The protein below binds the small molecule below.
Small molecule (SMILES): CC(=O)N[C@H]1[C@H](O[C@H]2[C@H](O)[C@@H](NC(C)=O)CO[C@@H]2CO)O[C@H](CO)[C@@H](O)[C@@H]1O

Binding-site contacts:
Ligand atom C3 contacts residue ASN532 of chain 1.B at 3.9 Å.
Ligand atom O5 contacts residue GLN510 of chain 1.B at 3.1 Å (h-bond).
Ligand atom O5 contacts residue ASN532 of chain 1.B at 2.4 Å (h-bond).
Ligand atom O7 contacts residue ASN532 of chain 1.B at 3.4 Å (h-bond).
Ligand atom C7 contacts residue ASN532 of chain 1.B at 3.5 Å.
Ligand atom N2 contacts residue ASN532 of chain 1.B at 3.1 Å (h-bond).
Ligand atom O6 contacts residue ASN532 of chain 1.B at 4.4 Å.
Ligand atom C6 contacts residue GLN510 of chain 1.B at 3.7 Å.
Ligand atom C4 contacts residue GLN510 of chain 1.B at 4.0 Å.
Ligand atom C5 contacts residue GLN510 of chain 1.B at 3.8 Å.
Ligand atom C5 contacts residue ASN532 of chain 1.B at 3.7 Å.
Ligand atom C1 contacts residue ASN532 of chain 1.B at 1.5 Å.
Ligand atom C2 contacts residue ASN532 of chain 1.B at 2.6 Å.
Ligand atom C1 contacts residue GLN510 of chain 1.B at 3.9 Å.
Ligand atom C4 contacts residue ASN532 of chain 1.B at 4.3 Å.
Ligand atom O6 contacts residue GLN510 of chain 1.B at 3.6 Å.
Ligand atom C2 contacts residue GLN510 of chain 1.B at 4.1 Å.

Sequence of chain 1.B:
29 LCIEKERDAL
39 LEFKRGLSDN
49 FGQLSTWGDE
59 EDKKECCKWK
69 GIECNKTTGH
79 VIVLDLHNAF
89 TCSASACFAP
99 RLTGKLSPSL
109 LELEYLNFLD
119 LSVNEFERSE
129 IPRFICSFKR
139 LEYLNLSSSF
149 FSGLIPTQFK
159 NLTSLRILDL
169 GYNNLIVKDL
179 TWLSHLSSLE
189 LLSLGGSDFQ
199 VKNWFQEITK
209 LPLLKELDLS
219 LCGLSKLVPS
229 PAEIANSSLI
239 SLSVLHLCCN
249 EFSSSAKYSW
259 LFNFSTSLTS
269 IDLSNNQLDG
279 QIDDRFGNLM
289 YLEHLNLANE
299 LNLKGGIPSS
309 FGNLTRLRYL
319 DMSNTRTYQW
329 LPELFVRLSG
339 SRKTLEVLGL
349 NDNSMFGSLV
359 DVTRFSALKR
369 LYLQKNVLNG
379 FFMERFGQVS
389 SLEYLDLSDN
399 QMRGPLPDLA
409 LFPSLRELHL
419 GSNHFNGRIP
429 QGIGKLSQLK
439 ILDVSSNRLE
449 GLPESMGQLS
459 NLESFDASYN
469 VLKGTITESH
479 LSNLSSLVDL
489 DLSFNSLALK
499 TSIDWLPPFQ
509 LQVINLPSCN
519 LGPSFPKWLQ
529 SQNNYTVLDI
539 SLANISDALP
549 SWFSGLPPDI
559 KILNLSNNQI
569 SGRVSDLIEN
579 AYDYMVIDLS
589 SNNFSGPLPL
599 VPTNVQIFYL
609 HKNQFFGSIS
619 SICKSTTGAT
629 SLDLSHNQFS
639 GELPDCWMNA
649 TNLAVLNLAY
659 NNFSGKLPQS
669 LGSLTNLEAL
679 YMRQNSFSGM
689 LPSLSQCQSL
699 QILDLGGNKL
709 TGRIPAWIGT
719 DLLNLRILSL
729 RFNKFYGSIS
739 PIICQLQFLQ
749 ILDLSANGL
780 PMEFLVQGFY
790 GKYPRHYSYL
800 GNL